A protein and the small-molecule ligand that binds it are described below.
Small molecule (SMILES): CO[C@@H]1O[C@H](CO)[C@H](O)[C@H](O)[C@H]1O

Sequence of chain 1.E:
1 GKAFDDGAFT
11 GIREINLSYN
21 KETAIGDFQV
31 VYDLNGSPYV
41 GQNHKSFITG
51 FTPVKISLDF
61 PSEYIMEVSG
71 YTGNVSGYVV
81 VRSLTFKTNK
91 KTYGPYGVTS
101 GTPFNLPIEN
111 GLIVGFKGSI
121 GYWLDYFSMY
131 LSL

Binding-site contacts:
Ligand atom C4 contacts residue TYR78 of chain 1.E at 4.1 Å (hydrophobic).
Ligand atom C6 contacts residue TRP123 of chain 1.E at 3.8 Å (hydrophobic).
Ligand atom C4 contacts residue ASP125 of chain 1.E at 3.4 Å.
Ligand atom C6 contacts residue TYR78 of chain 1.E at 3.9 Å (hydrophobic).
Ligand atom O6 contacts residue VAL80 of chain 1.E at 4.0 Å.
Ligand atom O2 contacts residue TYR78 of chain 1.E at 4.5 Å.
Ligand atom C6 contacts residue ASP125 of chain 1.E at 3.2 Å.
Ligand atom O6 contacts residue GLY121 of chain 1.E at 3.4 Å.
Ligand atom C2 contacts residue GLY1 of chain 1.E at 4.3 Å.
Ligand atom O5 contacts residue GLY121 of chain 1.E at 3.9 Å.
Ligand atom C4 contacts residue GLY121 of chain 1.E at 4.4 Å.
Ligand atom O4 contacts residue TYR122 of chain 1.E at 4.4 Å.
Ligand atom C3 contacts residue GLY1 of chain 1.E at 3.8 Å.
Ligand atom O6 contacts residue TRP123 of chain 1.E at 2.9 Å (h-bond).
Ligand atom C7 contacts residue TYR122 of chain 1.E at 3.6 Å (hydrophobic).
Ligand atom O4 contacts residue GLY121 of chain 1.E at 3.2 Å.
Ligand atom C5 contacts residue GLY121 of chain 1.E at 4.4 Å.
Ligand atom O3 contacts residue GLY1 of chain 1.E at 2.9 Å (h-bond).
Ligand atom O4 contacts residue GLY1 of chain 1.E at 3.1 Å (h-bond).
Ligand atom C2 contacts residue PHE47 of chain 1.E at 4.4 Å (hydrophobic).
Ligand atom C1 contacts residue TYR78 of chain 1.E at 4.0 Å (hydrophobic).
Ligand atom C5 contacts residue TYR122 of chain 1.E at 4.0 Å (hydrophobic).
Ligand atom O6 contacts residue TYR122 of chain 1.E at 3.1 Å (h-bond).
Ligand atom C6 contacts residue TYR122 of chain 1.E at 3.9 Å (hydrophobic).
Ligand atom C5 contacts residue ASP125 of chain 1.E at 3.8 Å.
Ligand atom C7 contacts residue TYR78 of chain 1.E at 3.7 Å (hydrophobic).
Ligand atom O1 contacts residue TYR122 of chain 1.E at 3.6 Å.
Ligand atom O6 contacts residue ASP125 of chain 1.E at 2.7 Å (salt-bridge).
Ligand atom C5 contacts residue TYR78 of chain 1.E at 3.8 Å (hydrophobic).
Ligand atom C4 contacts residue GLY1 of chain 1.E at 4.0 Å.
Ligand atom C6 contacts residue GLY121 of chain 1.E at 4.5 Å.
Ligand atom O5 contacts residue TYR122 of chain 1.E at 3.1 Å (h-bond).
Ligand atom C6 contacts residue VAL80 of chain 1.E at 3.8 Å (hydrophobic).
Ligand atom O4 contacts residue ASP125 of chain 1.E at 2.9 Å (salt-bridge).
Ligand atom O1 contacts residue TYR78 of chain 1.E at 4.3 Å.
Ligand atom C1 contacts residue TYR122 of chain 1.E at 4.2 Å (hydrophobic).
Ligand atom C3 contacts residue TYR78 of chain 1.E at 4.0 Å (hydrophobic).